A protein and the small-molecule ligand that binds it are described below.
Small molecule (SMILES): N[C@H]1Cc2ccccc2[C@@H]1NC(=O)C(=O)Nc1ccc(Cl)c(F)c1

Binding-site contacts:
Ligand atom C22 contacts residue GLU237 of chain 1.B at 4.2 Å.
Ligand atom C22 contacts residue TRP288 of chain 1.B at 3.9 Å (hydrophobic).
Ligand atom CL contacts residue ASN244 of chain 1.B at 3.6 Å.
Ligand atom F24 contacts residue THR141 of chain 1.B at 4.1 Å.
Ligand atom C19 contacts residue TRP288 of chain 1.B at 4.0 Å (hydrophobic).
Ligand atom C15 contacts residue TRP288 of chain 1.B at 3.5 Å (hydrophobic).
Ligand atom C18 contacts residue TRP288 of chain 1.B at 4.0 Å (hydrophobic).
Ligand atom F24 contacts residue SER140 of chain 1.B at 3.4 Å.
Ligand atom C02 contacts residue GLY334 of chain 1.B at 3.9 Å.
Ligand atom C13 contacts residue TRP288 of chain 1.B at 3.4 Å (hydrophobic).
Ligand atom CL contacts residue PHE249 of chain 1.B at 4.0 Å.
Ligand atom C18 contacts residue GLU237 of chain 1.B at 4.0 Å.
Ligand atom O16 contacts residue TRP288 of chain 1.B at 3.3 Å.
Ligand atom C01 contacts residue ASN335 of chain 1.B at 3.8 Å.
Ligand atom N11 contacts residue ILE238 of chain 1.B at 4.1 Å.
Ligand atom N14 contacts residue GLU237 of chain 1.B at 3.2 Å.
Ligand atom CL contacts residue VAL139 of chain 1.B at 3.6 Å.
Ligand atom C22 contacts residue SER242 of chain 1.B at 3.5 Å.
Ligand atom C01 contacts residue GLY334 of chain 1.B at 4.0 Å.
Ligand atom C06 contacts residue ASN335 of chain 1.B at 4.0 Å.
Ligand atom O17 contacts residue ASN286 of chain 1.B at 3.9 Å.
Ligand atom C21 contacts residue VAL139 of chain 1.B at 3.9 Å (hydrophobic).
Ligand atom O16 contacts residue GLY334 of chain 1.B at 3.9 Å.
Ligand atom N11 contacts residue GLY334 of chain 1.B at 4.0 Å.
Ligand atom O16 contacts residue ILE336 of chain 1.B at 4.0 Å.
Ligand atom C19 contacts residue PHE249 of chain 1.B at 3.8 Å (hydrophobic).
Ligand atom N14 contacts residue ASN286 of chain 1.B at 3.2 Å (h-bond).
Ligand atom C12 contacts residue TRP288 of chain 1.B at 3.9 Å (hydrophobic).
Ligand atom O17 contacts residue MET287 of chain 1.B at 3.9 Å.
Ligand atom C15 contacts residue GLU237 of chain 1.B at 3.5 Å.
Ligand atom C13 contacts residue GLU237 of chain 1.B at 3.8 Å.
Ligand atom CL contacts residue TRP69 of chain 1.B at 4.1 Å.
Ligand atom N14 contacts residue TRP288 of chain 1.B at 3.5 Å.
Ligand atom F24 contacts residue SER242 of chain 1.B at 3.2 Å.
Ligand atom F24 contacts residue VAL139 of chain 1.B at 3.4 Å.
Ligand atom C21 contacts residue SER242 of chain 1.B at 3.4 Å.
Ligand atom C18 contacts residue ASN286 of chain 1.B at 3.3 Å.
Ligand atom C02 contacts residue ILE238 of chain 1.B at 3.9 Å (hydrophobic).
Ligand atom CL contacts residue PHE243 of chain 1.B at 3.5 Å.
Ligand atom C15 contacts residue ASN286 of chain 1.B at 3.7 Å.

Sequence of chain 1.B:
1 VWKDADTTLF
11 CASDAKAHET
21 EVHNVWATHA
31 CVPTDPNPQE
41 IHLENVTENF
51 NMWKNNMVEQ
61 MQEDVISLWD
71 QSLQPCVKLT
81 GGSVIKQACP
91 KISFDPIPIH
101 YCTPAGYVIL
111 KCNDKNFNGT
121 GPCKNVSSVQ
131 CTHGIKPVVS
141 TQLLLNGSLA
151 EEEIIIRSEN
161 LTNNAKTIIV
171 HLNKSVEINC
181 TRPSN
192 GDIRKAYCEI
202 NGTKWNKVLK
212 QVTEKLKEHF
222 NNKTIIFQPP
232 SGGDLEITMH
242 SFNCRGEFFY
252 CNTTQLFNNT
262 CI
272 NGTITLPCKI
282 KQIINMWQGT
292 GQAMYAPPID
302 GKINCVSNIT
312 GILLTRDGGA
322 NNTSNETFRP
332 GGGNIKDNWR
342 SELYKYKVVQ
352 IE